Sequence of chain 1.A:
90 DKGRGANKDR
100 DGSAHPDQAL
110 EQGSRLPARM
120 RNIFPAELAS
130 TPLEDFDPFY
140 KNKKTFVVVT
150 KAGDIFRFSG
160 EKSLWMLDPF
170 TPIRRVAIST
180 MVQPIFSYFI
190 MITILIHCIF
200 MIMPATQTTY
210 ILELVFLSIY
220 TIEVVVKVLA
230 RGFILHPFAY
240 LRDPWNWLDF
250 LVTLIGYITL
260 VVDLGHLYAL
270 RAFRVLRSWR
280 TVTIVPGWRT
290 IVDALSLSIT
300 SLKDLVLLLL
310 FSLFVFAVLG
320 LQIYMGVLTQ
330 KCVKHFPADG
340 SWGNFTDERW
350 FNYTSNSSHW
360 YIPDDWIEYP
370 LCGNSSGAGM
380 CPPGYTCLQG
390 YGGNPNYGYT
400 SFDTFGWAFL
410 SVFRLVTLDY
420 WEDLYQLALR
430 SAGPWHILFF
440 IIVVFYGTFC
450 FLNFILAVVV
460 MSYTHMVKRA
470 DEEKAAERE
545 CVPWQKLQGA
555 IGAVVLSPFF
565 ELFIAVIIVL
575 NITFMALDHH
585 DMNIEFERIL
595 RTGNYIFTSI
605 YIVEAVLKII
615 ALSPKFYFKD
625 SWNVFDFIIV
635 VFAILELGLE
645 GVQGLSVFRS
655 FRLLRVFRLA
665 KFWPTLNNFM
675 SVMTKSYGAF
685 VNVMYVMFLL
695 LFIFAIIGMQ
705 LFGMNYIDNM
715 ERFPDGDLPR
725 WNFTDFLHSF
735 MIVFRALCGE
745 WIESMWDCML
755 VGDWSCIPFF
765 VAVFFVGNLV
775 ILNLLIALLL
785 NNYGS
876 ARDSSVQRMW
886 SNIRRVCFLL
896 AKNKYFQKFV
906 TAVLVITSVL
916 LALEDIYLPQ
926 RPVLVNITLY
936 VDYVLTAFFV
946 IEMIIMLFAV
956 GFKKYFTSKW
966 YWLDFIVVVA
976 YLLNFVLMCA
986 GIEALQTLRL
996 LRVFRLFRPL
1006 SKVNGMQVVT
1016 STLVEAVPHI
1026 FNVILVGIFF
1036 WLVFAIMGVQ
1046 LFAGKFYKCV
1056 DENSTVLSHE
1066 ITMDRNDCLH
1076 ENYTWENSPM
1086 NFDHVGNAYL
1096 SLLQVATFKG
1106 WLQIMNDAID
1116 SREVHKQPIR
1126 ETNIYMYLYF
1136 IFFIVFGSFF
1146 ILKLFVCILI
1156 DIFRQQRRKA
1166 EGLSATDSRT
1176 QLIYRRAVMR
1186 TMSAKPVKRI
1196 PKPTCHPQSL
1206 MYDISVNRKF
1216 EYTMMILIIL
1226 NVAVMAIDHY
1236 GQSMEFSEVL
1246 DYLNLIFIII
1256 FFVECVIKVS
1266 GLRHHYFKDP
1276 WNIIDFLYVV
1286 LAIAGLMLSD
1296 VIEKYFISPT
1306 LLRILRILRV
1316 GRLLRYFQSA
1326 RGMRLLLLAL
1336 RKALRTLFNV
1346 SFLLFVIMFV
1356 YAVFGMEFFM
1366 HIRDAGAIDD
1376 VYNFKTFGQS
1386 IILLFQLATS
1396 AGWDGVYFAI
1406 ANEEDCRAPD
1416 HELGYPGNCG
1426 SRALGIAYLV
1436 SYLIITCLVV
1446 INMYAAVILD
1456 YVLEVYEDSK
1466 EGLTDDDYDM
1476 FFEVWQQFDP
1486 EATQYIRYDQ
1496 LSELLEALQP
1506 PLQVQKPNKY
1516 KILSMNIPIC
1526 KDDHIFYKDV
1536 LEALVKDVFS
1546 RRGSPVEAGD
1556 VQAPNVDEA

Sequence of chain 1.B:
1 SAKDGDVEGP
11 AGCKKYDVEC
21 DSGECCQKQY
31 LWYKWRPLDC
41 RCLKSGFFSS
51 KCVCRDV

Binding-site contacts:
Ligand atom O7 contacts residue TYR33 of chain 1.B at 4.4 Å.
Ligand atom C2 contacts residue ASN1077 of chain 1.A at 2.8 Å.
Ligand atom N2 contacts residue ASN1077 of chain 1.A at 3.3 Å (h-bond).
Ligand atom C5 contacts residue ASN1077 of chain 1.A at 3.5 Å.
Ligand atom C6 contacts residue ASN1077 of chain 1.A at 4.5 Å.
Ligand atom C4 contacts residue ASN1077 of chain 1.A at 4.4 Å.
Ligand atom C1 contacts residue ASN1077 of chain 1.A at 1.6 Å.
Ligand atom C7 contacts residue ASN1077 of chain 1.A at 4.2 Å.
Ligand atom O5 contacts residue TYR33 of chain 1.B at 4.0 Å.
Ligand atom O6 contacts residue ASN1077 of chain 1.A at 4.3 Å.
Ligand atom O3 contacts residue TYR33 of chain 1.B at 4.5 Å.
Ligand atom O5 contacts residue ASN1077 of chain 1.A at 2.3 Å (h-bond).
Ligand atom C3 contacts residue ASN1077 of chain 1.A at 4.1 Å.

This protein binds this small molecule.
Small molecule (SMILES): CC(=O)N[C@H]1[C@H](O[C@H]2[C@H](O)[C@@H](NC(C)=O)CO[C@@H]2CO)O[C@H](CO)[C@@H](O)[C@@H]1O